Sequence of chain 1.A:
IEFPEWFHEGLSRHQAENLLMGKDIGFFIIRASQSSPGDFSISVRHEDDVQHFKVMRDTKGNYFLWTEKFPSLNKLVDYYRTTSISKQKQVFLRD

Binding-site contacts:
Ligand atom O3P contacts residue ARG36 of chain 1.A at 2.9 Å (salt-bridge).
Ligand atom CG contacts residue LYS59 of chain 1.A at 3.7 Å.
Ligand atom ND2 contacts residue LYS59 of chain 1.A at 3.0 Å (salt-bridge).
Ligand atom O2P contacts residue ARG18 of chain 1.A at 2.7 Å (salt-bridge).
Ligand atom ND2 contacts residue LEU70 of chain 1.A at 2.9 Å (h-bond).
Ligand atom OD1 contacts residue LYS59 of chain 1.A at 3.0 Å (salt-bridge).
Ligand atom CG1 contacts residue TRP71 of chain 1.A at 3.7 Å (hydrophobic).
Ligand atom CG2 contacts residue HIS57 of chain 1.A at 3.5 Å.
Ligand atom CD1 contacts residue HIS57 of chain 1.A at 3.7 Å.
Ligand atom CE1 contacts residue SER46 of chain 1.A at 3.6 Å.
Ligand atom OD2 contacts residue ARG18 of chain 1.A at 3.4 Å (salt-bridge).
Ligand atom OH contacts residue SER40 of chain 1.A at 3.5 Å (h-bond).
Ligand atom N contacts residue HIS57 of chain 1.A at 2.9 Å (h-bond).
Ligand atom CB contacts residue LEU70 of chain 1.A at 3.5 Å (hydrophobic).
Ligand atom CB contacts residue PHE58 of chain 1.A at 3.5 Å (hydrophobic).
Ligand atom CG contacts residue ARG18 of chain 1.A at 3.7 Å.
Ligand atom CB contacts residue HIS57 of chain 1.A at 3.6 Å.
Ligand atom O1P contacts residue SER40 of chain 1.A at 2.6 Å (h-bond).
Ligand atom OD1 contacts residue ARG18 of chain 1.A at 3.7 Å.
Ligand atom C contacts residue HIS57 of chain 1.A at 3.6 Å.
Ligand atom CG2 contacts residue GLN56 of chain 1.A at 3.6 Å.
Ligand atom CG1 contacts residue PHE58 of chain 1.A at 3.6 Å (hydrophobic).
Ligand atom OD1 contacts residue PHE58 of chain 1.A at 3.4 Å.
Ligand atom CB contacts residue HIS57 of chain 1.A at 3.8 Å.
Ligand atom O contacts residue ARG18 of chain 1.A at 2.9 Å (salt-bridge).
Ligand atom CD1 contacts residue LYS59 of chain 1.A at 3.6 Å.
Ligand atom O contacts residue TRP71 of chain 1.A at 3.5 Å.
Ligand atom P contacts residue SER40 of chain 1.A at 3.6 Å.
Ligand atom CG contacts residue LEU70 of chain 1.A at 3.7 Å (hydrophobic).
Ligand atom P contacts residue SER46 of chain 1.A at 3.8 Å.
Ligand atom CA contacts residue TRP71 of chain 1.A at 3.6 Å (hydrophobic).
Ligand atom O3P contacts residue SER46 of chain 1.A at 2.7 Å (h-bond).
Ligand atom O3P contacts residue SER38 of chain 1.A at 2.9 Å (h-bond).
Ligand atom O2P contacts residue ARG36 of chain 1.A at 2.9 Å (salt-bridge).
Ligand atom P contacts residue ARG36 of chain 1.A at 3.7 Å.
Ligand atom CD1 contacts residue PHE58 of chain 1.A at 3.6 Å (hydrophobic).
Ligand atom O1P contacts residue SER38 of chain 1.A at 3.7 Å.
Ligand atom P contacts residue SER38 of chain 1.A at 3.7 Å.
Ligand atom CB contacts residue ARG18 of chain 1.A at 3.6 Å.
Ligand atom CA contacts residue HIS57 of chain 1.A at 3.3 Å.

This small molecule binds to this protein.
Small molecule (SMILES): CC(=O)N[C@@H](CC(=O)O)C(=O)N[C@@H](CC(=O)O)C(=O)N[C@@H](Cc1ccc(OP(=O)(O)O)cc1)C(=O)N[C@H](C(=O)N[C@@H](CC(N)=O)C(=O)N[C@H](C(=O)O)C(C)C)C(C)C